Binding-site contacts:
Ligand atom O1 contacts residue HIS94 of chain 1.A at 3.1 Å (h-bond).
Ligand atom C5 contacts residue GLN92 of chain 1.A at 4.5 Å.
Ligand atom C3 contacts residue GLN92 of chain 1.A at 4.1 Å.
Ligand atom C1 contacts residue THR199 of chain 1.A at 4.0 Å.
Ligand atom C4 contacts residue GLN92 of chain 1.A at 3.8 Å.
Ligand atom C6 contacts residue GLN92 of chain 1.A at 4.2 Å.
Ligand atom O1 contacts residue THR198 of chain 1.A at 3.6 Å.
Ligand atom C5 contacts residue ZN1 of chain 1.B at 4.3 Å.
Ligand atom O1 contacts residue ZN1 of chain 1.B at 2.5 Å.
Ligand atom C2 contacts residue ZN1 of chain 1.B at 4.3 Å.
Ligand atom C1 contacts residue HIS94 of chain 1.A at 3.3 Å.
Ligand atom N1 contacts residue THR199 of chain 1.A at 3.1 Å (h-bond).
Ligand atom N1 contacts residue HIS94 of chain 1.A at 3.2 Å (h-bond).
Ligand atom C6 contacts residue PHE130 of chain 1.A at 4.0 Å (hydrophobic).
Ligand atom S1 contacts residue HIS96 of chain 1.A at 4.3 Å.
Ligand atom C5 contacts residue HIS94 of chain 1.A at 3.8 Å.
Ligand atom C3 contacts residue VAL121 of chain 1.A at 4.3 Å (hydrophobic).
Ligand atom C2 contacts residue VAL121 of chain 1.A at 4.0 Å (hydrophobic).
Ligand atom S1 contacts residue LEU197 of chain 1.A at 4.4 Å.
Ligand atom O1 contacts residue HIS96 of chain 1.A at 3.3 Å.
Ligand atom C6 contacts residue VAL121 of chain 1.A at 3.9 Å (hydrophobic).
Ligand atom N1 contacts residue ZN1 of chain 1.B at 3.0 Å.
Ligand atom S1 contacts residue THR198 of chain 1.A at 3.6 Å.
Ligand atom C3 contacts residue LEU197 of chain 1.A at 4.2 Å (hydrophobic).
Ligand atom S1 contacts residue ZN1 of chain 1.B at 2.4 Å.
Ligand atom C5 contacts residue THR199 of chain 1.A at 3.0 Å.
Ligand atom C2 contacts residue LEU197 of chain 1.A at 4.0 Å (hydrophobic).
Ligand atom S1 contacts residue HIS94 of chain 1.A at 3.6 Å (h-bond).
Ligand atom C4 contacts residue THR199 of chain 1.A at 4.0 Å.
Ligand atom C3 contacts residue HIS94 of chain 1.A at 4.1 Å.
Ligand atom O1 contacts residue THR199 of chain 1.A at 2.9 Å (h-bond).
Ligand atom C6 contacts residue LEU197 of chain 1.A at 4.0 Å (hydrophobic).
Ligand atom C4 contacts residue HIS94 of chain 1.A at 4.1 Å.
Ligand atom C2 contacts residue HIS94 of chain 1.A at 3.8 Å.
Ligand atom C1 contacts residue THR198 of chain 1.A at 4.5 Å.
Ligand atom C1 contacts residue ZN1 of chain 1.B at 3.0 Å.
Ligand atom S1 contacts residue HIS119 of chain 1.A at 3.4 Å (h-bond).
Ligand atom N1 contacts residue HIS96 of chain 1.A at 4.4 Å.
Ligand atom S1 contacts residue TRP208 of chain 1.A at 4.2 Å.

Sequence of chain 1.A:
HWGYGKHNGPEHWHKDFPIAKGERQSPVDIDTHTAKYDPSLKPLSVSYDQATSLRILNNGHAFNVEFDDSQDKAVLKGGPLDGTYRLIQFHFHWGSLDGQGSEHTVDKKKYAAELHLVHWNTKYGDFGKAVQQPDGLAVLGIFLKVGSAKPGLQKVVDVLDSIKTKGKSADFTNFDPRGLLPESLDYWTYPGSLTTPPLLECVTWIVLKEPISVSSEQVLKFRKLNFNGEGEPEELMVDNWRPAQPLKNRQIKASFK

This protein binds this small molecule.
Small molecule (SMILES): Cc1ccn(O)c(=S)c1